A small-molecule ligand and the protein it binds are described below.
Small molecule (SMILES): C[C@@H]1O[C@@H](O[C@@H]2[C@@H](O)[C@@H](O)[C@@H](CO)O[C@H]2O)[C@H](O)[C@H](O)[C@H]1O

Sequence of chain 1.C:
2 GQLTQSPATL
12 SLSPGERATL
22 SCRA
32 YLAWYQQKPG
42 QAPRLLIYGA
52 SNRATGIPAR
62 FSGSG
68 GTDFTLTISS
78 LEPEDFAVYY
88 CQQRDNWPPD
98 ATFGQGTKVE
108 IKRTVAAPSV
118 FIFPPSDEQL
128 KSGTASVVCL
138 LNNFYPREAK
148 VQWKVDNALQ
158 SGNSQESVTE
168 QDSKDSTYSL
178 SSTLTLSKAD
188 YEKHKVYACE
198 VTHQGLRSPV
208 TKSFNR

Sequence of chain 1.D:
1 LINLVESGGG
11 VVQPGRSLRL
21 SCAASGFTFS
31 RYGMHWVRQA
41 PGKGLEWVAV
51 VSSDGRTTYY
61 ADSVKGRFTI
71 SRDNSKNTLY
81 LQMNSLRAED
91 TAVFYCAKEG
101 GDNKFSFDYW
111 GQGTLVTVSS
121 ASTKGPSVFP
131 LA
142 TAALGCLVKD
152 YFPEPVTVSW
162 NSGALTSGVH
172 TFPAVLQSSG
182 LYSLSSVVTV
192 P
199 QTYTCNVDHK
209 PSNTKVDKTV

Binding-site contacts:
Ligand atom O3 contacts residue ASN93 of chain 1.C at 3.9 Å.
Ligand atom O3 contacts residue LYS104 of chain 1.D at 3.4 Å (salt-bridge).
Ligand atom O4 contacts residue LYS104 of chain 1.D at 3.7 Å.
Ligand atom C2 contacts residue ARG91 of chain 1.C at 4.1 Å.
Ligand atom O3 contacts residue ARG91 of chain 1.C at 2.8 Å (salt-bridge).
Ligand atom O1 contacts residue TRP94 of chain 1.C at 3.9 Å.
Ligand atom O2 contacts residue ASP92 of chain 1.C at 3.7 Å.
Ligand atom C4 contacts residue ARG91 of chain 1.C at 4.1 Å.
Ligand atom O5 contacts residue TRP94 of chain 1.C at 3.7 Å.
Ligand atom O4 contacts residue ASN93 of chain 1.C at 3.0 Å (h-bond).
Ligand atom O5 contacts residue ASN93 of chain 1.C at 3.2 Å (h-bond).
Ligand atom O4 contacts residue VAL50 of chain 1.D at 3.9 Å.
Ligand atom C3 contacts residue ARG91 of chain 1.C at 4.0 Å.
Ligand atom C6 contacts residue SER52 of chain 1.D at 3.7 Å.
Ligand atom O5 contacts residue PRO96 of chain 1.C at 3.9 Å.
Ligand atom C3 contacts residue ASN93 of chain 1.C at 4.0 Å.
Ligand atom C3 contacts residue GLU99 of chain 1.D at 3.7 Å.
Ligand atom C2 contacts residue ASN93 of chain 1.C at 3.5 Å.
Ligand atom C5 contacts residue ASN93 of chain 1.C at 4.2 Å.
Ligand atom O3 contacts residue GLU99 of chain 1.D at 2.7 Å (salt-bridge).
Ligand atom C1 contacts residue TRP94 of chain 1.C at 4.2 Å (hydrophobic).
Ligand atom O3 contacts residue LYS104 of chain 1.D at 3.7 Å.
Ligand atom C4 contacts residue GLU99 of chain 1.D at 3.4 Å.
Ligand atom O2 contacts residue ASN93 of chain 1.C at 2.9 Å (h-bond).
Ligand atom C1 contacts residue ASN93 of chain 1.C at 3.3 Å.
Ligand atom C6 contacts residue VAL50 of chain 1.D at 4.1 Å (hydrophobic).
Ligand atom C5 contacts residue SER52 of chain 1.D at 4.1 Å.
Ligand atom C2 contacts residue ASN93 of chain 1.C at 3.5 Å.
Ligand atom O4 contacts residue GLU99 of chain 1.D at 2.9 Å (salt-bridge).
Ligand atom C6 contacts residue THR57 of chain 1.D at 4.0 Å.
Ligand atom O4 contacts residue VAL51 of chain 1.D at 4.3 Å.
Ligand atom O6 contacts residue ASN93 of chain 1.C at 4.0 Å.
Ligand atom O4 contacts residue SER52 of chain 1.D at 3.7 Å.
Ligand atom O5 contacts residue ASN93 of chain 1.C at 3.7 Å.
Ligand atom O4 contacts residue GLY33 of chain 1.D at 3.7 Å.
Ligand atom O1 contacts residue ASN93 of chain 1.C at 3.3 Å (h-bond).
Ligand atom O2 contacts residue ARG91 of chain 1.C at 2.9 Å (salt-bridge).
Ligand atom C1 contacts residue ASN93 of chain 1.C at 3.5 Å.
Ligand atom O2 contacts residue PRO96 of chain 1.C at 3.8 Å.
Ligand atom C4 contacts residue ASN93 of chain 1.C at 4.1 Å.